Sequence of chain 4.A:
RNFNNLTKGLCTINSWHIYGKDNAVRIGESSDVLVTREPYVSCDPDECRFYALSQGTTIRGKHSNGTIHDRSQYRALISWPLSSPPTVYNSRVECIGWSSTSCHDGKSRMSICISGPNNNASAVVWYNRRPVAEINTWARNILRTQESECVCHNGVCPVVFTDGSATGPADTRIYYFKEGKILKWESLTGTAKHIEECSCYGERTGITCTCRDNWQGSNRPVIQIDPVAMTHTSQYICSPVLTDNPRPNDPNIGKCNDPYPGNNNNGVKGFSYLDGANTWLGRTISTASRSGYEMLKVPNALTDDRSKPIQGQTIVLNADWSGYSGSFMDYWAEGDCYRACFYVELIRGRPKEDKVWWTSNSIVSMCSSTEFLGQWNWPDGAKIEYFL

This small molecule binds to this protein.
Small molecule (SMILES): CCC(CC)O[C@@H]1C=C(C(=O)O)C[C@H](N)[C@H]1NC(C)=O

Binding-site contacts:
Ligand atom C1 contacts residue ARG299 of chain 4.A at 3.4 Å.
Ligand atom C4 contacts residue GLU206 of chain 4.A at 4.1 Å.
Ligand atom O10 contacts residue ASP79 of chain 4.A at 3.7 Å.
Ligand atom O1B contacts residue ARG221 of chain 4.A at 3.4 Å (salt-bridge).
Ligand atom C9 contacts residue GLU206 of chain 4.A at 4.0 Å.
Ligand atom N4 contacts residue ASP79 of chain 4.A at 3.2 Å (salt-bridge).
Ligand atom C91 contacts residue ASN223 of chain 4.A at 3.8 Å.
Ligand atom C1 contacts residue TYR333 of chain 4.A at 3.3 Å (hydrophobic).
Ligand atom C10 contacts residue ARG80 of chain 4.A at 3.8 Å.
Ligand atom C82 contacts residue ARG153 of chain 4.A at 3.7 Å.
Ligand atom C3 contacts residue ASP79 of chain 4.A at 3.3 Å.
Ligand atom C7 contacts residue TYR333 of chain 4.A at 3.3 Å (hydrophobic).
Ligand atom C9 contacts residue GLU205 of chain 4.A at 3.8 Å.
Ligand atom C5 contacts residue ASP79 of chain 4.A at 4.1 Å.
Ligand atom O10 contacts residue ARG80 of chain 4.A at 2.8 Å (salt-bridge).
Ligand atom C6 contacts residue GLU206 of chain 4.A at 3.8 Å.
Ligand atom C11 contacts residue ILE151 of chain 4.A at 3.9 Å (hydrophobic).
Ligand atom C3 contacts residue GLU47 of chain 4.A at 3.6 Å.
Ligand atom O1A contacts residue ARG299 of chain 4.A at 2.8 Å (salt-bridge).
Ligand atom C8 contacts residue ARG153 of chain 4.A at 4.1 Å.
Ligand atom C3 contacts residue ARG46 of chain 4.A at 3.9 Å.
Ligand atom C82 contacts residue ILE151 of chain 4.A at 3.9 Å (hydrophobic).
Ligand atom O1B contacts residue ARG299 of chain 4.A at 2.6 Å (salt-bridge).
Ligand atom C7 contacts residue GLU206 of chain 4.A at 4.0 Å.
Ligand atom C3 contacts residue TYR333 of chain 4.A at 3.5 Å (hydrophobic).
Ligand atom C81 contacts residue ALA175 of chain 4.A at 3.6 Å (hydrophobic).
Ligand atom C7 contacts residue ARG221 of chain 4.A at 3.7 Å.
Ligand atom O1B contacts residue TYR333 of chain 4.A at 3.6 Å (h-bond).
Ligand atom C11 contacts residue TRP107 of chain 4.A at 3.9 Å (hydrophobic).
Ligand atom N4 contacts residue GLU47 of chain 4.A at 2.9 Å (salt-bridge).
Ligand atom C2 contacts residue TYR333 of chain 4.A at 3.0 Å (hydrophobic).
Ligand atom O1A contacts residue ARG46 of chain 4.A at 2.9 Å (salt-bridge).
Ligand atom C81 contacts residue ARG153 of chain 4.A at 3.7 Å.
Ligand atom C4 contacts residue ASP79 of chain 4.A at 3.7 Å.
Ligand atom C4 contacts residue GLU47 of chain 4.A at 3.6 Å.
Ligand atom O1A contacts residue TYR333 of chain 4.A at 3.9 Å.
Ligand atom C91 contacts residue ARG221 of chain 4.A at 3.7 Å.
Ligand atom C4 contacts residue TYR333 of chain 4.A at 3.6 Å (hydrophobic).
Ligand atom C1 contacts residue ARG46 of chain 4.A at 4.0 Å.
Ligand atom C6 contacts residue TYR333 of chain 4.A at 3.9 Å (hydrophobic).